Sequence of chain 1.A:
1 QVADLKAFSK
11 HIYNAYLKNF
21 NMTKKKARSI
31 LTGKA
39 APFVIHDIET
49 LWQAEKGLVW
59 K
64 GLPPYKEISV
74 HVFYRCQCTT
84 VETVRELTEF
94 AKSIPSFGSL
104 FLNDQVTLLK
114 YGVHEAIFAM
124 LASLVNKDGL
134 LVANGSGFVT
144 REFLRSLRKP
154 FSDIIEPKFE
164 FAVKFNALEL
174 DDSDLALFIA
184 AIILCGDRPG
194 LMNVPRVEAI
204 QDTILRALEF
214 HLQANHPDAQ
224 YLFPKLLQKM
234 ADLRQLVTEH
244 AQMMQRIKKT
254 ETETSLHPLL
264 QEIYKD

Binding-site contacts:
Ligand atom C10 contacts residue VAL109 of chain 1.A at 4.1 Å (hydrophobic).
Ligand atom C9 contacts residue ILE266 of chain 1.A at 3.4 Å (hydrophobic).
Ligand atom C2 contacts residue GLU265 of chain 1.A at 3.8 Å.
Ligand atom C10 contacts residue LYS113 of chain 1.A at 3.8 Å.
Ligand atom C10 contacts residue ILE266 of chain 1.A at 4.3 Å (hydrophobic).
Ligand atom C1 contacts residue LYS113 of chain 1.A at 4.3 Å.
Ligand atom O5 contacts residue VAL109 of chain 1.A at 4.0 Å.
Ligand atom C12 contacts residue THR91 of chain 1.A at 4.0 Å.
Ligand atom C1 contacts residue GLU265 of chain 1.A at 4.4 Å.
Ligand atom O1 contacts residue GLU265 of chain 1.A at 3.4 Å.
Ligand atom C11 contacts residue LEU112 of chain 1.A at 4.4 Å (hydrophobic).
Ligand atom O2 contacts residue LYS268 of chain 1.A at 3.6 Å.
Ligand atom C7 contacts residue VAL109 of chain 1.A at 3.9 Å (hydrophobic).
Ligand atom C3 contacts residue LYS268 of chain 1.A at 4.4 Å.
Ligand atom O1 contacts residue LYS113 of chain 1.A at 4.1 Å.
Ligand atom O3 contacts residue LYS268 of chain 1.A at 3.3 Å.
Ligand atom O5 contacts residue GLU265 of chain 1.A at 4.3 Å.
Ligand atom C9 contacts residue LEU262 of chain 1.A at 3.9 Å (hydrophobic).
Ligand atom C12 contacts residue LEU112 of chain 1.A at 4.0 Å (hydrophobic).
Ligand atom C10 contacts residue LEU112 of chain 1.A at 4.4 Å (hydrophobic).
Ligand atom C7 contacts residue ILE266 of chain 1.A at 4.3 Å (hydrophobic).
Ligand atom C9 contacts residue LYS113 of chain 1.A at 4.3 Å.
Ligand atom C7 contacts residue GLU265 of chain 1.A at 4.2 Å.
Ligand atom C8 contacts residue VAL109 of chain 1.A at 4.2 Å (hydrophobic).
Ligand atom O2 contacts residue GLU265 of chain 1.A at 3.3 Å (salt-bridge).
Ligand atom O2 contacts residue LYS113 of chain 1.A at 2.7 Å (salt-bridge).
Ligand atom C5 contacts residue VAL109 of chain 1.A at 4.5 Å (hydrophobic).
Ligand atom C13 contacts residue THR91 of chain 1.A at 3.4 Å.
Ligand atom C8 contacts residue LEU262 of chain 1.A at 4.5 Å (hydrophobic).
Ligand atom C2 contacts residue LYS113 of chain 1.A at 4.0 Å.
Ligand atom C2 contacts residue LYS268 of chain 1.A at 4.2 Å.
Ligand atom C8 contacts residue GLU265 of chain 1.A at 3.9 Å.
Ligand atom C11 contacts residue LEU262 of chain 1.A at 4.0 Å (hydrophobic).
Ligand atom C11 contacts residue VAL87 of chain 1.A at 4.1 Å (hydrophobic).
Ligand atom O1 contacts residue ILE266 of chain 1.A at 4.2 Å.
Ligand atom O6 contacts residue VAL109 of chain 1.A at 4.1 Å.
Ligand atom C8 contacts residue ILE266 of chain 1.A at 4.5 Å (hydrophobic).
Ligand atom C1 contacts residue VAL109 of chain 1.A at 4.4 Å (hydrophobic).
Ligand atom C7 contacts residue LYS113 of chain 1.A at 3.8 Å.

The small molecule below binds the protein below.
Small molecule (SMILES): CCCCCCCO[C@@H]1O[C@H](CO)[C@@H](O)[C@H](O)[C@H]1O